Sequence of chain 1.C:
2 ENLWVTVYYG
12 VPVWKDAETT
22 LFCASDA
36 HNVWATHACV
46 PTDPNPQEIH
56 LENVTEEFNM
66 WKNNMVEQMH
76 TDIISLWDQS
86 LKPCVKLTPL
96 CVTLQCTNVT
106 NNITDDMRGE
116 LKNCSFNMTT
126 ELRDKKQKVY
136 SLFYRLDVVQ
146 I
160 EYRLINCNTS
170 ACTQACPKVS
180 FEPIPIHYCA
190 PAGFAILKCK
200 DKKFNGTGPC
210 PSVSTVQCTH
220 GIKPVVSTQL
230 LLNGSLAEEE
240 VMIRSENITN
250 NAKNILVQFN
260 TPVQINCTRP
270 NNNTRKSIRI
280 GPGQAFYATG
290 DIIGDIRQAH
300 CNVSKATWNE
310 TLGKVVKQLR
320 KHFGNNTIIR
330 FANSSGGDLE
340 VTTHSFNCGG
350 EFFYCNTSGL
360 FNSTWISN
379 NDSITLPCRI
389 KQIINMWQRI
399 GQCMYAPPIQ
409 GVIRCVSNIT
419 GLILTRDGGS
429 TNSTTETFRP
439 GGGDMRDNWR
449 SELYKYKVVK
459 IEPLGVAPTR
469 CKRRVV

This small molecule binds to this protein.
Small molecule (SMILES): CC(=O)N[C@H]1[C@H](O[C@H]2[C@H](O)[C@@H](NC(C)=O)CO[C@@H]2CO)O[C@H](CO)[C@@H](O)[C@@H]1O

Binding-site contacts:
Ligand atom C5 contacts residue ASN265 of chain 1.C at 3.7 Å.
Ligand atom C8 contacts residue ASP380 of chain 1.C at 4.3 Å.
Ligand atom C1 contacts residue ASN265 of chain 1.C at 1.4 Å.
Ligand atom O7 contacts residue ASN265 of chain 1.C at 2.9 Å (h-bond).
Ligand atom O5 contacts residue ARG412 of chain 1.C at 4.4 Å.
Ligand atom C3 contacts residue GLN263 of chain 1.C at 4.1 Å.
Ligand atom N2 contacts residue GLN263 of chain 1.C at 3.6 Å.
Ligand atom C7 contacts residue ASN265 of chain 1.C at 3.1 Å.
Ligand atom C2 contacts residue GLN263 of chain 1.C at 4.0 Å.
Ligand atom C3 contacts residue ASN265 of chain 1.C at 3.8 Å.
Ligand atom C8 contacts residue ASN265 of chain 1.C at 4.3 Å.
Ligand atom O7 contacts residue ASN301 of chain 1.C at 3.9 Å.
Ligand atom C4 contacts residue ASN265 of chain 1.C at 4.2 Å.
Ligand atom C1 contacts residue GLN263 of chain 1.C at 3.6 Å.
Ligand atom C8 contacts residue SER303 of chain 1.C at 4.0 Å.
Ligand atom N2 contacts residue ASN265 of chain 1.C at 2.9 Å (h-bond).
Ligand atom O5 contacts residue ASN265 of chain 1.C at 2.4 Å (h-bond).
Ligand atom O6 contacts residue ARG412 of chain 1.C at 3.2 Å (salt-bridge).
Ligand atom C2 contacts residue ASN265 of chain 1.C at 2.4 Å.